Binding-site contacts:
Ligand atom CAI contacts residue ARG85 of chain 1.A at 3.5 Å.
Ligand atom CAN contacts residue VAL136 of chain 1.A at 3.7 Å (hydrophobic).
Ligand atom CAT contacts residue ILE138 of chain 1.A at 3.9 Å (hydrophobic).
Ligand atom CAW contacts residue LEU127 of chain 1.A at 3.7 Å (hydrophobic).
Ligand atom CAH contacts residue ARG85 of chain 1.A at 3.6 Å.
Ligand atom CLAD contacts residue MET161 of chain 1.A at 3.5 Å.
Ligand atom CBA contacts residue CYS82 of chain 1.A at 3.8 Å (hydrophobic).
Ligand atom CAT contacts residue SER139 of chain 1.A at 3.8 Å.
Ligand atom CLAD contacts residue PHE160 of chain 1.A at 3.2 Å.
Ligand atom CAY contacts residue ILE138 of chain 1.A at 3.7 Å (hydrophobic).
Ligand atom CAZ contacts residue ILE138 of chain 1.A at 3.5 Å (hydrophobic).
Ligand atom CLAD contacts residue CYS82 of chain 1.A at 3.9 Å.
Ligand atom CAT contacts residue ARG85 of chain 1.A at 2.9 Å.
Ligand atom CAV contacts residue LEU127 of chain 1.A at 3.7 Å (hydrophobic).
Ligand atom CAQ contacts residue LEU137 of chain 1.A at 3.2 Å (hydrophobic).
Ligand atom SAS contacts residue GLY81 of chain 1.A at 3.3 Å.
Ligand atom CLAD contacts residue LEU150 of chain 1.A at 3.5 Å.
Ligand atom OAB contacts residue ARG85 of chain 1.A at 3.0 Å.
Ligand atom OAB contacts residue SER139 of chain 1.A at 3.2 Å (h-bond).
Ligand atom CAA contacts residue ILE123 of chain 1.A at 3.9 Å (hydrophobic).
Ligand atom CAF contacts residue MET145 of chain 1.A at 3.3 Å (hydrophobic).
Ligand atom OAB contacts residue ILE138 of chain 1.A at 3.6 Å.
Ligand atom CAK contacts residue MET145 of chain 1.A at 3.8 Å (hydrophobic).
Ligand atom CAZ contacts residue ARG85 of chain 1.A at 3.7 Å.
Ligand atom CAP contacts residue CYS82 of chain 1.A at 3.2 Å (hydrophobic).
Ligand atom CBA contacts residue ILE138 of chain 1.A at 3.8 Å (hydrophobic).
Ligand atom SAS contacts residue CYS82 of chain 1.A at 3.2 Å (h-bond).
Ligand atom CAI contacts residue LEU127 of chain 1.A at 4.0 Å (hydrophobic).
Ligand atom CAO contacts residue LEU127 of chain 1.A at 3.5 Å (hydrophobic).
Ligand atom CAU contacts residue CYS82 of chain 1.A at 3.5 Å (hydrophobic).
Ligand atom CAO contacts residue LEU130 of chain 1.A at 3.6 Å (hydrophobic).
Ligand atom CAM contacts residue VAL136 of chain 1.A at 3.8 Å (hydrophobic).
Ligand atom CBB contacts residue ILE138 of chain 1.A at 3.6 Å (hydrophobic).
Ligand atom CAA contacts residue MET126 of chain 1.A at 3.8 Å (hydrophobic).
Ligand atom OAC contacts residue ARG85 of chain 1.A at 2.9 Å.
Ligand atom CAA contacts residue LEU127 of chain 1.A at 3.7 Å (hydrophobic).
Ligand atom OAR contacts residue ARG85 of chain 1.A at 3.7 Å.
Ligand atom CAM contacts residue MET161 of chain 1.A at 3.3 Å (hydrophobic).
Ligand atom NBC contacts residue ILE138 of chain 1.A at 3.5 Å.
Ligand atom CAY contacts residue CYS82 of chain 1.A at 4.0 Å (hydrophobic).

This small molecule binds to this protein.
Small molecule (SMILES): COc1cccc(Cn2c(C(=O)O)c(Sc3ccccc3)c3cc(Cl)ccc32)c1

Sequence of chain 1.A:
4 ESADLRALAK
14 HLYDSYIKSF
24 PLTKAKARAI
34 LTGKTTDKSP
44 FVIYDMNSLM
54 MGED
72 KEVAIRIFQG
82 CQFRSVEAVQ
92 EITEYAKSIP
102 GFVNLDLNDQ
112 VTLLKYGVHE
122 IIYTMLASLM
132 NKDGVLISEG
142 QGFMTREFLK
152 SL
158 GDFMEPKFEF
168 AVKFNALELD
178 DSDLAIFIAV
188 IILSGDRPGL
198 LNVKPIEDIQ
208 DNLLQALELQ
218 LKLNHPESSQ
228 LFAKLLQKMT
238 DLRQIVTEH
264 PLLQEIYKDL